This protein binds this small molecule.
Small molecule (SMILES): Nc1ncnc2c1ncn2[C@H]1C[C@H](O)[C@@H](COP(=O)(O)O)O1

Binding-site contacts:
Ligand atom C8 contacts residue PRO201 of chain 1.O at 3.9 Å (hydrophobic).
Ligand atom C8 contacts residue HIS421 of chain 1.O at 3.8 Å.
Ligand atom C4 contacts residue PRO422 of chain 1.O at 4.2 Å (hydrophobic).
Ligand atom N6 contacts residue GLY430 of chain 1.O at 3.0 Å (h-bond).
Ligand atom N3 contacts residue PRO422 of chain 1.O at 4.4 Å.
Ligand atom C6 contacts residue PRO201 of chain 1.O at 4.3 Å (hydrophobic).
Ligand atom C1' contacts residue PRO201 of chain 1.O at 4.3 Å (hydrophobic).
Ligand atom N7 contacts residue SER423 of chain 1.O at 4.0 Å.
Ligand atom N1 contacts residue GLY430 of chain 1.O at 2.9 Å (h-bond).
Ligand atom N6 contacts residue PRO424 of chain 1.O at 4.1 Å.
Ligand atom C4 contacts residue PRO201 of chain 1.O at 3.9 Å (hydrophobic).
Ligand atom C5' contacts residue HIS421 of chain 1.O at 3.7 Å.
Ligand atom C2 contacts residue GLY430 of chain 1.O at 3.6 Å.
Ligand atom O5' contacts residue HIS421 of chain 1.O at 3.0 Å (h-bond).
Ligand atom N6 contacts residue PHE429 of chain 1.O at 4.1 Å.
Ligand atom N6 contacts residue SER423 of chain 1.O at 3.5 Å.
Ligand atom P contacts residue HIS421 of chain 1.O at 3.6 Å.
Ligand atom C6 contacts residue VAL200 of chain 1.O at 4.2 Å (hydrophobic).
Ligand atom N9 contacts residue PRO201 of chain 1.O at 3.8 Å.
Ligand atom N7 contacts residue PRO201 of chain 1.O at 4.1 Å.
Ligand atom O1P contacts residue HIS421 of chain 1.O at 4.1 Å.
Ligand atom N9 contacts residue PRO422 of chain 1.O at 4.3 Å.
Ligand atom O4' contacts residue HIS421 of chain 1.O at 4.2 Å.
Ligand atom C3' contacts residue PRO422 of chain 1.O at 3.7 Å (hydrophobic).
Ligand atom N1 contacts residue PRO422 of chain 1.O at 3.6 Å.
Ligand atom N1 contacts residue VAL200 of chain 1.O at 3.9 Å.
Ligand atom O1P contacts residue HIS419 of chain 1.O at 4.3 Å.
Ligand atom O5' contacts residue PRO422 of chain 1.O at 3.8 Å.
Ligand atom C5 contacts residue PRO201 of chain 1.O at 4.0 Å (hydrophobic).
Ligand atom P contacts residue PHE420 of chain 1.O at 4.2 Å.
Ligand atom C6 contacts residue SER423 of chain 1.O at 4.2 Å.
Ligand atom N6 contacts residue PRO422 of chain 1.O at 3.2 Å (h-bond).
Ligand atom C6 contacts residue PRO422 of chain 1.O at 3.4 Å (hydrophobic).
Ligand atom N7 contacts residue HIS421 of chain 1.O at 4.0 Å.
Ligand atom N3 contacts residue PRO201 of chain 1.O at 4.0 Å.
Ligand atom C6 contacts residue GLY430 of chain 1.O at 3.9 Å.
Ligand atom O5' contacts residue PHE420 of chain 1.O at 4.2 Å.
Ligand atom C5 contacts residue PRO422 of chain 1.O at 4.0 Å (hydrophobic).
Ligand atom C2 contacts residue PRO201 of chain 1.O at 4.2 Å (hydrophobic).
Ligand atom C2 contacts residue VAL200 of chain 1.O at 4.4 Å (hydrophobic).

Sequence of chain 1.O:
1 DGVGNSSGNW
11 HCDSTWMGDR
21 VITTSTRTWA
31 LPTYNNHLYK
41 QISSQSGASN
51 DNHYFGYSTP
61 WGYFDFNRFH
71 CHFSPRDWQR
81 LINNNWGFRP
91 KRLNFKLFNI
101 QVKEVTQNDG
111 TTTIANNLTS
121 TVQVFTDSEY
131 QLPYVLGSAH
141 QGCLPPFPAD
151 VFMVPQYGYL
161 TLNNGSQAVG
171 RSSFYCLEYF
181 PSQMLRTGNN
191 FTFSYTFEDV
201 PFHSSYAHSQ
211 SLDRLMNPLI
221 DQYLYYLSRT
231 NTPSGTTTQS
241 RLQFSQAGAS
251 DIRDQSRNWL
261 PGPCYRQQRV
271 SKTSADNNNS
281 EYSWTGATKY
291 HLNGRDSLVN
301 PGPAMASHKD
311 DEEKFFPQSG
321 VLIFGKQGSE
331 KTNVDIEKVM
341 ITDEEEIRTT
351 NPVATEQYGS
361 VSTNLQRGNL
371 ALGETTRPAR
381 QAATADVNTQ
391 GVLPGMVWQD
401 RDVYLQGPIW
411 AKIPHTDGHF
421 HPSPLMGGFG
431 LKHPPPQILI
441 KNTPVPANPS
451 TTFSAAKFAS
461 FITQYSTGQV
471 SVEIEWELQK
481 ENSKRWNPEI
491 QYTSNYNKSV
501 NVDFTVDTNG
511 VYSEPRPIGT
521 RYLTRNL